Binding-site contacts:
Ligand atom C4 contacts residue ARG387 of chain 5.B at 4.0 Å.
Ligand atom O5 contacts residue ARG387 of chain 5.B at 3.0 Å (salt-bridge).
Ligand atom C2 contacts residue ARG387 of chain 5.B at 4.3 Å.
Ligand atom C1 contacts residue ARG387 of chain 5.B at 4.4 Å.
Ligand atom C2 contacts residue TRP395 of chain 5.B at 3.7 Å (hydrophobic).
Ligand atom C4 contacts residue TRP395 of chain 5.B at 3.7 Å (hydrophobic).
Ligand atom C3 contacts residue TRP395 of chain 5.B at 3.5 Å (hydrophobic).
Ligand atom O5 contacts residue TRP395 of chain 5.B at 3.6 Å.

The protein below binds the small molecule below.
Small molecule (SMILES): C[C@@H](O)[C@@H](C)O

Sequence of chain 5.B:
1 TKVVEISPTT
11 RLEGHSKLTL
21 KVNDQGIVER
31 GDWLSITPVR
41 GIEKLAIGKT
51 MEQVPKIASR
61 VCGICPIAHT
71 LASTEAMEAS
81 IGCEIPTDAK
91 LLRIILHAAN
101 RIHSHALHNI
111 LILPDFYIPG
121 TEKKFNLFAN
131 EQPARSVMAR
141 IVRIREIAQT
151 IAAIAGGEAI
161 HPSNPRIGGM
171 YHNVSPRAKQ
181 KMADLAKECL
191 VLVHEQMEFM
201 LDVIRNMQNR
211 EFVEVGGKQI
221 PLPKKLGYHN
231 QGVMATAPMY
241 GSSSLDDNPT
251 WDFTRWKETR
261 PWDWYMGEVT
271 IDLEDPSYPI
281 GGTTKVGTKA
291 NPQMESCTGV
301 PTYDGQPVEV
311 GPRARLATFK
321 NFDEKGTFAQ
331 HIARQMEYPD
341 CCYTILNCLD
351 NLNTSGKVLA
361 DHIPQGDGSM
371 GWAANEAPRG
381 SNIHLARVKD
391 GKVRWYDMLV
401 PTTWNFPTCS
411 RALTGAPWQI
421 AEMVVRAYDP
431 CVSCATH